This protein binds this small molecule.
Small molecule (SMILES): OC[C@H]1O[C@@H](O[C@H]2[C@H](O)[C@@H](O)[C@@H](O)O[C@@H]2CO)[C@H](O)[C@@H](O)[C@H]1O

Binding-site contacts:
Ligand atom O2 contacts residue LEU212 of chain 1.A at 3.4 Å.
Ligand atom C2 contacts residue SER211 of chain 1.A at 3.8 Å.
Ligand atom C6 contacts residue ALA82 of chain 1.A at 4.2 Å (hydrophobic).
Ligand atom C6 contacts residue TYR125 of chain 1.A at 3.4 Å (hydrophobic).
Ligand atom O3 contacts residue ASP83 of chain 1.A at 2.5 Å (salt-bridge).
Ligand atom C3 contacts residue SER211 of chain 1.A at 4.2 Å.
Ligand atom O3 contacts residue GLY104 of chain 1.A at 2.9 Å (h-bond).
Ligand atom C2 contacts residue GLY213 of chain 1.A at 4.3 Å.
Ligand atom O2 contacts residue ASN127 of chain 1.A at 3.7 Å.
Ligand atom O5 contacts residue SER211 of chain 1.A at 3.1 Å (h-bond).
Ligand atom C4 contacts residue ALA82 of chain 1.A at 4.1 Å (hydrophobic).
Ligand atom C3 contacts residue GLY213 of chain 1.A at 4.0 Å.
Ligand atom O4 contacts residue SER211 of chain 1.A at 2.6 Å (h-bond).
Ligand atom O3 contacts residue LEU212 of chain 1.A at 3.5 Å (h-bond).
Ligand atom O2 contacts residue GLY213 of chain 1.A at 3.6 Å.
Ligand atom O4 contacts residue SER211 of chain 1.A at 3.9 Å.
Ligand atom O2 contacts residue GLU129 of chain 1.A at 4.2 Å.
Ligand atom C3 contacts residue ASN127 of chain 1.A at 3.6 Å.
Ligand atom O3 contacts residue ASN127 of chain 1.A at 3.2 Å (h-bond).
Ligand atom O4 contacts residue GLY214 of chain 1.A at 4.0 Å.
Ligand atom O3 contacts residue GLY213 of chain 1.A at 3.0 Å (h-bond).
Ligand atom C6 contacts residue ASP80 of chain 1.A at 4.1 Å.
Ligand atom O6 contacts residue TYR125 of chain 1.A at 3.3 Å.
Ligand atom C6 contacts residue SER211 of chain 1.A at 3.7 Å.
Ligand atom O3 contacts residue GLY103 of chain 1.A at 3.5 Å.
Ligand atom C4 contacts residue SER211 of chain 1.A at 3.6 Å.
Ligand atom O3 contacts residue SER211 of chain 1.A at 3.0 Å (h-bond).
Ligand atom C3 contacts residue LEU212 of chain 1.A at 4.2 Å (hydrophobic).
Ligand atom C5 contacts residue SER211 of chain 1.A at 3.6 Å.
Ligand atom C3 contacts residue ASP83 of chain 1.A at 3.3 Å.
Ligand atom C1 contacts residue SER211 of chain 1.A at 3.9 Å.
Ligand atom O4 contacts residue ALA82 of chain 1.A at 3.6 Å.
Ligand atom C4 contacts residue ASP83 of chain 1.A at 3.1 Å.
Ligand atom C4 contacts residue TYR125 of chain 1.A at 3.8 Å (hydrophobic).
Ligand atom O3 contacts residue GLY214 of chain 1.A at 3.9 Å.
Ligand atom C6 contacts residue GLY214 of chain 1.A at 3.7 Å.
Ligand atom C5 contacts residue TYR125 of chain 1.A at 3.5 Å (hydrophobic).
Ligand atom O6 contacts residue ASP80 of chain 1.A at 3.7 Å.
Ligand atom C3 contacts residue TYR125 of chain 1.A at 3.9 Å (hydrophobic).
Ligand atom O4 contacts residue ASP83 of chain 1.A at 2.7 Å (salt-bridge).

Sequence of chain 1.A:
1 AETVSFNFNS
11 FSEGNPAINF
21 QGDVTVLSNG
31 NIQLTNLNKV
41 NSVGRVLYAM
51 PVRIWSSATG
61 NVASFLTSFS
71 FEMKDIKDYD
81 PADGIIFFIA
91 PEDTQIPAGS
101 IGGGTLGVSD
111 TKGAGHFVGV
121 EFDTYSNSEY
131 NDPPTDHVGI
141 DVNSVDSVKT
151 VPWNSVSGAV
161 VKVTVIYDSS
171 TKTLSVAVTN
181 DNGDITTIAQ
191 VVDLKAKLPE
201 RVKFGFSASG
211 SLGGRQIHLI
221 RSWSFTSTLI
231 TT